Sequence of chain 2.A:
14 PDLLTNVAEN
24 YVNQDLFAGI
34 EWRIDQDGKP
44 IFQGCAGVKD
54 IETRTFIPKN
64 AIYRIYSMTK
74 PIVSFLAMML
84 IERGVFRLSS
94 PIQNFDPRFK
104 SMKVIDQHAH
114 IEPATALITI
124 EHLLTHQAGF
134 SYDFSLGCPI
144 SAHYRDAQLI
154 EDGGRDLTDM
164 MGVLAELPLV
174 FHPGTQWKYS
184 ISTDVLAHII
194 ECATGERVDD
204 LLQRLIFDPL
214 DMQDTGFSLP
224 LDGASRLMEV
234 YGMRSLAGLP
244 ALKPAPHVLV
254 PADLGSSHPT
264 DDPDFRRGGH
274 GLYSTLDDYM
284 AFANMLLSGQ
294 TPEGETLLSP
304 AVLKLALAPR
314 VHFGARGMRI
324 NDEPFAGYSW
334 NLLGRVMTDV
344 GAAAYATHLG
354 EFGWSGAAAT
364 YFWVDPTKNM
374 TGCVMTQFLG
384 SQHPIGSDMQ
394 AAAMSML

The protein below binds the small molecule below.
Small molecule (SMILES): C[C@H](C(=O)O)c1cccc(C(=O)c2ccccc2)c1

Binding-site contacts:
Ligand atom C12 contacts residue TYR69 of chain 2.A at 3.6 Å (hydrophobic).
Ligand atom O05 contacts residue TYR69 of chain 2.A at 3.4 Å.
Ligand atom C03 contacts residue ALA360 of chain 2.A at 3.1 Å (hydrophobic).
Ligand atom C09 contacts residue HIS273 of chain 2.A at 3.8 Å.
Ligand atom O05 contacts residue SER70 of chain 2.A at 2.6 Å (h-bond).
Ligand atom O04 contacts residue GLY359 of chain 2.A at 3.9 Å.
Ligand atom C07 contacts residue ALA360 of chain 2.A at 3.7 Å (hydrophobic).
Ligand atom C06 contacts residue PHE137 of chain 2.A at 3.5 Å (hydrophobic).
Ligand atom C19 contacts residue LEU239 of chain 2.A at 3.6 Å (hydrophobic).
Ligand atom C12 contacts residue LEU239 of chain 2.A at 3.9 Å (hydrophobic).
Ligand atom C19 contacts residue PHE137 of chain 2.A at 3.8 Å (hydrophobic).
Ligand atom O05 contacts residue GOL1 of chain 2.C at 3.5 Å (h-bond).
Ligand atom C11 contacts residue TYR135 of chain 2.A at 3.7 Å (hydrophobic).
Ligand atom C02 contacts residue ALA360 of chain 2.A at 3.6 Å (hydrophobic).
Ligand atom O13 contacts residue TYR69 of chain 2.A at 3.3 Å.
Ligand atom C03 contacts residue GOL1 of chain 2.C at 3.1 Å.
Ligand atom O13 contacts residue LEU239 of chain 2.A at 3.5 Å.
Ligand atom C01 contacts residue PHE137 of chain 2.A at 3.2 Å (hydrophobic).
Ligand atom O04 contacts residue GOL1 of chain 2.C at 2.3 Å (h-bond).
Ligand atom O04 contacts residue SER70 of chain 2.A at 3.6 Å (h-bond).
Ligand atom C06 contacts residue ALA360 of chain 2.A at 3.9 Å (hydrophobic).
Ligand atom C02 contacts residue PHE137 of chain 2.A at 3.8 Å (hydrophobic).
Ligand atom O04 contacts residue ALA360 of chain 2.A at 3.2 Å (h-bond).
Ligand atom C01 contacts residue TYR182 of chain 2.A at 3.9 Å (hydrophobic).
Ligand atom C11 contacts residue PHE137 of chain 2.A at 3.7 Å (hydrophobic).
Ligand atom C17 contacts residue ARG237 of chain 2.A at 3.5 Å.
Ligand atom C18 contacts residue ARG237 of chain 2.A at 3.5 Å.
Ligand atom C07 contacts residue PHE137 of chain 2.A at 3.8 Å (hydrophobic).
Ligand atom C10 contacts residue HIS273 of chain 2.A at 3.5 Å.
Ligand atom C14 contacts residue LEU239 of chain 2.A at 3.5 Å (hydrophobic).
Ligand atom C15 contacts residue LEU239 of chain 2.A at 3.8 Å (hydrophobic).
Ligand atom C17 contacts residue SER238 of chain 2.A at 3.8 Å.
Ligand atom C17 contacts residue LEU239 of chain 2.A at 3.8 Å (hydrophobic).
Ligand atom C08 contacts residue TYR69 of chain 2.A at 3.8 Å (hydrophobic).
Ligand atom C03 contacts residue SER70 of chain 2.A at 3.1 Å.
Ligand atom O05 contacts residue ALA360 of chain 2.A at 3.1 Å (h-bond).
Ligand atom C16 contacts residue ARG237 of chain 2.A at 3.6 Å.
Ligand atom C09 contacts residue ILE153 of chain 2.A at 3.6 Å (hydrophobic).
Ligand atom C08 contacts residue PHE137 of chain 2.A at 4.0 Å (hydrophobic).
Ligand atom C01 contacts residue GOL1 of chain 2.C at 3.8 Å.